Sequence of chain 6.B:
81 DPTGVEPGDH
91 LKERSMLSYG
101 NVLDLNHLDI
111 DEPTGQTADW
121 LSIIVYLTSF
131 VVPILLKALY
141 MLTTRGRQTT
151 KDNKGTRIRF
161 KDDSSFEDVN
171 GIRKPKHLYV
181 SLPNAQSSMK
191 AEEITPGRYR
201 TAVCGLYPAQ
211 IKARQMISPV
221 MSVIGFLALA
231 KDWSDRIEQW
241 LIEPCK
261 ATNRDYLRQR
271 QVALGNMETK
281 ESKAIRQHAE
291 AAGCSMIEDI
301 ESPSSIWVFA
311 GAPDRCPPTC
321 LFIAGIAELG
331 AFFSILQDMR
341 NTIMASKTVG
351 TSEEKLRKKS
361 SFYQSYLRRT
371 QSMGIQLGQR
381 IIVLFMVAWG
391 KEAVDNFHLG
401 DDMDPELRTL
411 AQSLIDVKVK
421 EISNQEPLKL

The protein below binds the small molecule below.
Small molecule (SMILES): O=c1ccn([C@@H]2O[C@H](CO[P](=O)(O)O[C@H]3[C@@H](O)[C@H](n4ccc(=O)[nH]c4=O)O[C@@H]3CO[P](=O)(O)O[C@H]3[C@@H](O)[C@H](n4ccc(=O)[nH]c4=O)O[C@@H]3COP(=O)=O)[C@@H](O)[C@H]2O)c(=O)[nH]1

Sequence of chain 7.B:
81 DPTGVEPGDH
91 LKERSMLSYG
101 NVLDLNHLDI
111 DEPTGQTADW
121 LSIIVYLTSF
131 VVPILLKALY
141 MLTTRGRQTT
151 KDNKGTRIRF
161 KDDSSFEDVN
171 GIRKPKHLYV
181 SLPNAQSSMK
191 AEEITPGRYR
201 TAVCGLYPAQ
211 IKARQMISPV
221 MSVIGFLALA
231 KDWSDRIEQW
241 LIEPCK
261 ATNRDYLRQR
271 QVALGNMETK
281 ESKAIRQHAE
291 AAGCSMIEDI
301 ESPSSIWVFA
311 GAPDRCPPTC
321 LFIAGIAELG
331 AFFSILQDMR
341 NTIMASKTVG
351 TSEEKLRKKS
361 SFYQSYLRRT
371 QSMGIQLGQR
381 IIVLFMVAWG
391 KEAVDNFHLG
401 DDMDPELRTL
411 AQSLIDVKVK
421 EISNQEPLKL

Binding-site contacts:
Ligand atom C2 contacts residue PHE362 of chain 6.B at 3.6 Å (hydrophobic).
Ligand atom N1 contacts residue ARG145 of chain 7.B at 3.8 Å.
Ligand atom C5' contacts residue MET189 of chain 6.B at 3.9 Å (hydrophobic).
Ligand atom OP1 contacts residue ARG369 of chain 6.B at 3.3 Å (salt-bridge).
Ligand atom O2 contacts residue GLN148 of chain 7.B at 2.9 Å (h-bond).
Ligand atom O4' contacts residue ASN184 of chain 6.B at 4.0 Å.
Ligand atom O4' contacts residue ARG145 of chain 7.B at 3.9 Å.
Ligand atom N1 contacts residue PHE362 of chain 6.B at 4.0 Å.
Ligand atom C5' contacts residue PRO183 of chain 6.B at 3.8 Å (hydrophobic).
Ligand atom OP1 contacts residue PRO183 of chain 6.B at 3.6 Å.
Ligand atom O2 contacts residue ALA185 of chain 6.B at 3.7 Å.
Ligand atom O2 contacts residue SER360 of chain 6.B at 2.8 Å (h-bond).
Ligand atom O2' contacts residue PRO183 of chain 6.B at 3.9 Å.
Ligand atom O2' contacts residue SER187 of chain 6.B at 3.3 Å (h-bond).
Ligand atom N3 contacts residue PHE362 of chain 6.B at 3.4 Å.
Ligand atom O2 contacts residue ARG145 of chain 7.B at 4.0 Å.
Ligand atom C5 contacts residue PHE362 of chain 6.B at 4.0 Å (hydrophobic).
Ligand atom C4' contacts residue MET189 of chain 6.B at 3.8 Å (hydrophobic).
Ligand atom C2 contacts residue ARG145 of chain 7.B at 4.0 Å.
Ligand atom C5 contacts residue ARG369 of chain 6.B at 3.6 Å.
Ligand atom O3' contacts residue LYS154 of chain 6.B at 3.6 Å.
Ligand atom OP2 contacts residue ARG198 of chain 6.B at 2.8 Å (salt-bridge).
Ligand atom C1' contacts residue ARG145 of chain 7.B at 3.8 Å.
Ligand atom N3 contacts residue SER360 of chain 6.B at 4.0 Å.
Ligand atom N3 contacts residue SER361 of chain 6.B at 3.6 Å.
Ligand atom O3' contacts residue PRO183 of chain 6.B at 3.3 Å.
Ligand atom O2' contacts residue ASN184 of chain 6.B at 3.0 Å (h-bond).
Ligand atom OP2 contacts residue ARG369 of chain 6.B at 3.2 Å (salt-bridge).
Ligand atom O4' contacts residue SER187 of chain 6.B at 3.9 Å.
Ligand atom C4 contacts residue PHE362 of chain 6.B at 3.6 Å (hydrophobic).
Ligand atom OP1 contacts residue THR195 of chain 6.B at 3.8 Å.
Ligand atom OP1 contacts residue LYS154 of chain 6.B at 4.0 Å.
Ligand atom C2' contacts residue SER360 of chain 6.B at 3.9 Å.
Ligand atom O2 contacts residue SER361 of chain 6.B at 3.5 Å (h-bond).
Ligand atom O4 contacts residue ARG368 of chain 6.B at 4.0 Å.
Ligand atom O4 contacts residue PHE362 of chain 6.B at 3.9 Å.
Ligand atom O4 contacts residue SER365 of chain 6.B at 3.2 Å (h-bond).
Ligand atom P contacts residue ARG198 of chain 6.B at 3.9 Å.
Ligand atom C2 contacts residue GLN148 of chain 7.B at 3.8 Å.
Ligand atom C2 contacts residue SER360 of chain 6.B at 3.4 Å.